Binding-site contacts:
Ligand atom C1 contacts residue ASN120 of chain 1.A at 1.4 Å.
Ligand atom C7 contacts residue ALA121 of chain 1.A at 4.4 Å (hydrophobic).
Ligand atom C2 contacts residue ASN120 of chain 1.A at 2.5 Å.
Ligand atom C3 contacts residue THR122 of chain 1.A at 4.0 Å.
Ligand atom C8 contacts residue ALA121 of chain 1.A at 3.9 Å (hydrophobic).
Ligand atom O3 contacts residue THR122 of chain 1.A at 4.2 Å.
Ligand atom C4 contacts residue ASN120 of chain 1.A at 4.2 Å.
Ligand atom C6 contacts residue VAL125 of chain 1.A at 4.0 Å (hydrophobic).
Ligand atom N2 contacts residue THR122 of chain 1.A at 3.8 Å.
Ligand atom C5 contacts residue VAL125 of chain 1.A at 4.4 Å (hydrophobic).
Ligand atom C3 contacts residue ASN120 of chain 1.A at 3.8 Å.
Ligand atom C7 contacts residue ASN120 of chain 1.A at 3.3 Å.
Ligand atom O7 contacts residue ASN120 of chain 1.A at 3.1 Å (h-bond).
Ligand atom C5 contacts residue ASN120 of chain 1.A at 3.6 Å.
Ligand atom C2 contacts residue THR122 of chain 1.A at 4.5 Å.
Ligand atom N2 contacts residue ASN120 of chain 1.A at 3.0 Å (h-bond).
Ligand atom O5 contacts residue ASN120 of chain 1.A at 2.3 Å (h-bond).

This protein binds this small molecule.
Small molecule (SMILES): CC(=O)N[C@@H]1[C@@H](O)[C@H](O)[C@@H](CO)O[C@H]1O

Sequence of chain 1.A:
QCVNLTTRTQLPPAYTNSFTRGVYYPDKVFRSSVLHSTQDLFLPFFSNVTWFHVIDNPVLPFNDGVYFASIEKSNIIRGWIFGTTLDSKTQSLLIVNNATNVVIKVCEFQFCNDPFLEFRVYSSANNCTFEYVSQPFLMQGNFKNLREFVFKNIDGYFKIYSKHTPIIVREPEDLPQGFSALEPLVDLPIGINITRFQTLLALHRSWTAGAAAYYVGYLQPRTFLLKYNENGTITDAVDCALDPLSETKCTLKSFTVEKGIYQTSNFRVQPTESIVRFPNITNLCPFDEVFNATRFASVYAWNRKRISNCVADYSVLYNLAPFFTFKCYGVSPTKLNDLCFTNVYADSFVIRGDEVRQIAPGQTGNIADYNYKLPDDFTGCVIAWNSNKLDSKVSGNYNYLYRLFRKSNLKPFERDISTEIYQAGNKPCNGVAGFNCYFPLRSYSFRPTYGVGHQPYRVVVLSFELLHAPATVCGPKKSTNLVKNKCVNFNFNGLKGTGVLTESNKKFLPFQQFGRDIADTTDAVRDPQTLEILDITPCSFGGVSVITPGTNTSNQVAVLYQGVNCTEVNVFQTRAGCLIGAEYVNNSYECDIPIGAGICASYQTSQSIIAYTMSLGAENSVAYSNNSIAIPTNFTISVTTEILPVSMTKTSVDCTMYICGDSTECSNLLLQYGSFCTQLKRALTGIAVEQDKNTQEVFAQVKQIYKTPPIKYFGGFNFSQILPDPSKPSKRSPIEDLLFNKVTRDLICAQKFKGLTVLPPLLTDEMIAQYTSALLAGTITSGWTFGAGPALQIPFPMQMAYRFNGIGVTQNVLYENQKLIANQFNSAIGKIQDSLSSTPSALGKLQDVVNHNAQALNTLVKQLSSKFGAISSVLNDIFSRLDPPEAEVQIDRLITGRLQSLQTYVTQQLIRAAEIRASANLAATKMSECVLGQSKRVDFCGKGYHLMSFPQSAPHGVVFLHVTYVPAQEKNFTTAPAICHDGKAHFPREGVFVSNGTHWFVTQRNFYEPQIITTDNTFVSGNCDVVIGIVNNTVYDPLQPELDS